Sequence of chain 1.A:
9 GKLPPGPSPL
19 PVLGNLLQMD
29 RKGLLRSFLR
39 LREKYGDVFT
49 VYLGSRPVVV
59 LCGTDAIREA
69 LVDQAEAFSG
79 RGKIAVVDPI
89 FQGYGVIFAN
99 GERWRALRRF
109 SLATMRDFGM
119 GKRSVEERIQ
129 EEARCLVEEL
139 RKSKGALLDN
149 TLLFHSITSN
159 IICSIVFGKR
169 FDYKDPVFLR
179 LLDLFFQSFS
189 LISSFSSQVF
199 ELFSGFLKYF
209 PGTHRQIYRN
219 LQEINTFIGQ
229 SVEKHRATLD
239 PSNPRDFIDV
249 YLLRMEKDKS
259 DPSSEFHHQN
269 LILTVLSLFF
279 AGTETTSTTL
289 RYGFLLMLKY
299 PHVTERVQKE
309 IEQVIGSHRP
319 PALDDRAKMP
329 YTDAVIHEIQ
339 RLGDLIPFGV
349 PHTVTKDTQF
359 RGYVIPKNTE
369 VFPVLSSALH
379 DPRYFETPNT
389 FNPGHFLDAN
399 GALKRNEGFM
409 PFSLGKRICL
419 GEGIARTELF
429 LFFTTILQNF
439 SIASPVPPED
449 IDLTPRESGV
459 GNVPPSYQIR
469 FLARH

Binding-site contacts:
Ligand atom O1 contacts residue THR283 of chain 1.A at 2.2 Å (h-bond).
Ligand atom C4 contacts residue ALA279 of chain 1.A at 4.4 Å (hydrophobic).
Ligand atom C2 contacts residue ALA279 of chain 1.A at 3.3 Å (hydrophobic).
Ligand atom C5 contacts residue HEM1 of chain 1.I at 3.9 Å.
Ligand atom C6 contacts residue ALA279 of chain 1.A at 3.8 Å (hydrophobic).
Ligand atom C12 contacts residue ALA279 of chain 1.A at 4.4 Å (hydrophobic).
Ligand atom O1 contacts residue ALA279 of chain 1.A at 3.1 Å (h-bond).
Ligand atom C1 contacts residue ILE344 of chain 1.A at 4.0 Å (hydrophobic).
Ligand atom C2 contacts residue ILE344 of chain 1.A at 3.9 Å (hydrophobic).
Ligand atom C1 contacts residue ALA279 of chain 1.A at 2.6 Å (hydrophobic).
Ligand atom C3 contacts residue ALA279 of chain 1.A at 3.5 Å (hydrophobic).
Ligand atom C8 contacts residue ALA279 of chain 1.A at 2.3 Å (hydrophobic).
Ligand atom C10 contacts residue ARG79 of chain 1.A at 3.8 Å.
Ligand atom C1 contacts residue HEM1 of chain 1.I at 4.3 Å.
Ligand atom O1 contacts residue GLY280 of chain 1.A at 4.2 Å.
Ligand atom C4 contacts residue HEM1 of chain 1.I at 4.1 Å.
Ligand atom C1 contacts residue GLY280 of chain 1.A at 4.4 Å.
Ligand atom C4 contacts residue ILE344 of chain 1.A at 3.7 Å (hydrophobic).
Ligand atom O1 contacts residue ILE344 of chain 1.A at 3.8 Å.
Ligand atom O1 contacts residue HEM1 of chain 1.I at 3.1 Å (h-bond).
Ligand atom C2 contacts residue THR283 of chain 1.A at 2.5 Å.
Ligand atom C1 contacts residue THR283 of chain 1.A at 1.4 Å.
Ligand atom C10 contacts residue HEM1 of chain 1.I at 3.7 Å.
Ligand atom C12 contacts residue HEM1 of chain 1.I at 4.0 Å.
Ligand atom C3 contacts residue ILE344 of chain 1.A at 4.3 Å (hydrophobic).
Ligand atom C5 contacts residue VAL348 of chain 1.A at 4.0 Å (hydrophobic).
Ligand atom C8 contacts residue THR283 of chain 1.A at 4.4 Å.
Ligand atom C12 contacts residue SER275 of chain 1.A at 3.9 Å.
Ligand atom C12 contacts residue TRP102 of chain 1.A at 4.3 Å (hydrophobic).
Ligand atom C7 contacts residue ALA279 of chain 1.A at 2.5 Å (hydrophobic).
Ligand atom C3 contacts residue THR283 of chain 1.A at 3.7 Å.
Ligand atom C10 contacts residue VAL348 of chain 1.A at 3.7 Å (hydrophobic).

A protein and the small-molecule ligand that binds it are described below.
Small molecule (SMILES): CC(C)(C)c1ccc(CC=O)cc1